Sequence of chain 1.E:
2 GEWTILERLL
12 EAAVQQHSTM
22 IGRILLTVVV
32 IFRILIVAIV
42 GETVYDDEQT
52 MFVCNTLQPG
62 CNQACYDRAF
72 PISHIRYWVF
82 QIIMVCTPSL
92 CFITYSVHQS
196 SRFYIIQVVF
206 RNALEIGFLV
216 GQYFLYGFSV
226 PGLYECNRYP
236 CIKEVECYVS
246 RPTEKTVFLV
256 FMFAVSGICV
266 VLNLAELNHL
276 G

Binding-site contacts:
Ligand atom C6 contacts residue HIS18 of chain 1.E at 4.3 Å.
Ligand atom O5 contacts residue GLN17 of chain 1.E at 4.3 Å.
Ligand atom CAA contacts residue ILE32 of chain 1.E at 4.2 Å (hydrophobic).
Ligand atom CBQ contacts residue VAL15 of chain 1.E at 3.5 Å (hydrophobic).
Ligand atom CBG contacts residue ARG24 of chain 1.E at 4.2 Å.
Ligand atom CAY contacts residue THR95 of chain 1.D at 4.1 Å.
Ligand atom CBL contacts residue ILE94 of chain 1.D at 3.9 Å (hydrophobic).
Ligand atom C2 contacts residue GLN16 of chain 1.E at 3.3 Å.
Ligand atom CAA contacts residue LEU10 of chain 1.D at 4.2 Å (hydrophobic).
Ligand atom O1 contacts residue VAL15 of chain 1.E at 4.2 Å.
Ligand atom C5 contacts residue GLN17 of chain 1.E at 4.3 Å.
Ligand atom CBM contacts residue HIS18 of chain 1.E at 3.4 Å.
Ligand atom O1 contacts residue GLN16 of chain 1.E at 4.1 Å.
Ligand atom C6 contacts residue GLN17 of chain 1.E at 3.4 Å.
Ligand atom CAB contacts residue VAL31 of chain 1.E at 4.3 Å (hydrophobic).
Ligand atom CBR contacts residue ILE94 of chain 1.D at 4.2 Å (hydrophobic).
Ligand atom CAB contacts residue ILE6 of chain 1.D at 3.9 Å (hydrophobic).
Ligand atom OAI contacts residue HIS18 of chain 1.E at 3.3 Å.
Ligand atom CBK contacts residue VAL15 of chain 1.E at 3.7 Å (hydrophobic).
Ligand atom CAX contacts residue GLU8 of chain 1.E at 4.3 Å.
Ligand atom O3 contacts residue GLN16 of chain 1.E at 4.0 Å.
Ligand atom C3 contacts residue GLN16 of chain 1.E at 4.3 Å.
Ligand atom CAX contacts residue LEU11 of chain 1.E at 4.1 Å (hydrophobic).
Ligand atom CAW contacts residue VAL31 of chain 1.E at 3.8 Å (hydrophobic).
Ligand atom CAZ contacts residue VAL31 of chain 1.E at 4.4 Å (hydrophobic).
Ligand atom O6 contacts residue GLN17 of chain 1.E at 4.3 Å.
Ligand atom CBD contacts residue LEU10 of chain 1.D at 4.3 Å (hydrophobic).
Ligand atom CBE contacts residue LEU27 of chain 1.E at 4.0 Å (hydrophobic).
Ligand atom OAP contacts residue VAL98 of chain 1.D at 4.1 Å.
Ligand atom CBC contacts residue THR95 of chain 1.D at 3.9 Å.
Ligand atom O5 contacts residue VAL15 of chain 1.E at 4.3 Å.
Ligand atom CAY contacts residue THR28 of chain 1.E at 3.7 Å.
Ligand atom C1 contacts residue GLN16 of chain 1.E at 4.3 Å.
Ligand atom O2 contacts residue GLN16 of chain 1.E at 2.9 Å (h-bond).
Ligand atom CBC contacts residue THR28 of chain 1.E at 4.2 Å.
Ligand atom CAA contacts residue VAL31 of chain 1.E at 4.3 Å (hydrophobic).
Ligand atom CBF contacts residue GLU12 of chain 1.E at 4.4 Å.
Ligand atom CBS contacts residue VAL98 of chain 1.D at 4.0 Å (hydrophobic).
Ligand atom CBT contacts residue GLN16 of chain 1.E at 3.7 Å.
Ligand atom O6 contacts residue HIS18 of chain 1.E at 4.3 Å.

A small-molecule ligand and the protein it binds are described below.
Small molecule (SMILES): CCCCCCCCCCC(CCCCCCCCCC)(CO[C@@H]1O[C@H](CO)[C@@H](O[C@H]2O[C@H](CO)[C@@H](O)[C@H](O)[C@H]2O)[C@H](O)[C@H]1O)CO[C@@H]1O[C@H](CO)[C@@H](O[C@H]2O[C@H](CO)[C@@H](O)[C@H](O)[C@H]2O)[C@H](O)[C@H]1O

Sequence of chain 1.D:
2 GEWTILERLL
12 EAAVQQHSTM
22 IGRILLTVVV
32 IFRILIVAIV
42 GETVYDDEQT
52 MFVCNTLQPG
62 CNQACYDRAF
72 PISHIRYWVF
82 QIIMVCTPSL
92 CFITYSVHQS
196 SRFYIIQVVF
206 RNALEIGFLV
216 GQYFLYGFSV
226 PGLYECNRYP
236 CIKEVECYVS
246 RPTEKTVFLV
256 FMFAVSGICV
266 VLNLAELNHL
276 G